Sequence of chain 7.E:
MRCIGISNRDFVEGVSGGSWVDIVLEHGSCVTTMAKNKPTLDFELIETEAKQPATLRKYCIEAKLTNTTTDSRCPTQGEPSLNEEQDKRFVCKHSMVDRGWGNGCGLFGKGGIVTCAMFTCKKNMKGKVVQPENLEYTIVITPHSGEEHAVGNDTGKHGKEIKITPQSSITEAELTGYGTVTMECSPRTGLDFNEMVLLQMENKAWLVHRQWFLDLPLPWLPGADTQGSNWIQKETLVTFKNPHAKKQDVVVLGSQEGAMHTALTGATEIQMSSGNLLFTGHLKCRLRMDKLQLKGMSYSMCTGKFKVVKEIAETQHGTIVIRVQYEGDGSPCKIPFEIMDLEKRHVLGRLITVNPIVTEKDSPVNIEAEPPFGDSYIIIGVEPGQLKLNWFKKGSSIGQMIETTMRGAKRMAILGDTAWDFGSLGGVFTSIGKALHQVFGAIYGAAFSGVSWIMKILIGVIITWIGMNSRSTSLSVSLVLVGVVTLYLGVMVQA

Sequence of chain 7.C:
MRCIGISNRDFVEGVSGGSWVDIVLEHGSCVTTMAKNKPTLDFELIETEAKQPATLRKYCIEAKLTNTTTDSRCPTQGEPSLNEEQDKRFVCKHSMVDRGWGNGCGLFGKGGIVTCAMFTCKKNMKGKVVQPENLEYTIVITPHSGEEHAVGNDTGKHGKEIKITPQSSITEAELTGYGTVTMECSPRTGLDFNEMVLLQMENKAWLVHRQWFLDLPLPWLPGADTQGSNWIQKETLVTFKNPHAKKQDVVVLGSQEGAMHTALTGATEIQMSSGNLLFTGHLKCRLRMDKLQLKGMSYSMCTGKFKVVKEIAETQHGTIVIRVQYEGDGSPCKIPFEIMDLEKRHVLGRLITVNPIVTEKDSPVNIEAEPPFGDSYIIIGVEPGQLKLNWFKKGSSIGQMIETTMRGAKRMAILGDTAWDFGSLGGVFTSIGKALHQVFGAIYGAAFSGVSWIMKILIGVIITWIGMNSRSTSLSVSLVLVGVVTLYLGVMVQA

Binding-site contacts:
Ligand atom O5 contacts residue GLY156 of chain 7.C at 3.9 Å.
Ligand atom O7 contacts residue TRP101 of chain 7.E at 3.4 Å (h-bond).
Ligand atom C5 contacts residue ASN153 of chain 7.C at 3.6 Å.
Ligand atom C8 contacts residue ALA150 of chain 7.C at 4.5 Å (hydrophobic).
Ligand atom C2 contacts residue ASN153 of chain 7.C at 2.6 Å.
Ligand atom C7 contacts residue TRP101 of chain 7.E at 4.3 Å (hydrophobic).
Ligand atom C6 contacts residue HIS149 of chain 7.C at 4.1 Å.
Ligand atom C7 contacts residue ASN153 of chain 7.C at 3.6 Å.
Ligand atom C5 contacts residue HIS158 of chain 7.C at 4.2 Å.
Ligand atom O5 contacts residue THR155 of chain 7.C at 3.8 Å.
Ligand atom C8 contacts residue ASN153 of chain 7.C at 3.9 Å.
Ligand atom O5 contacts residue HIS149 of chain 7.C at 3.8 Å.
Ligand atom N2 contacts residue ASN153 of chain 7.C at 3.2 Å (h-bond).
Ligand atom C5 contacts residue GLY156 of chain 7.C at 4.0 Å.
Ligand atom O5 contacts residue HIS158 of chain 7.C at 3.2 Å.
Ligand atom C6 contacts residue HIS158 of chain 7.C at 3.9 Å.
Ligand atom C4 contacts residue HIS149 of chain 7.C at 3.7 Å.
Ligand atom C1 contacts residue HIS158 of chain 7.C at 4.1 Å.
Ligand atom O7 contacts residue ASN153 of chain 7.C at 4.0 Å.
Ligand atom O7 contacts residue ASN103 of chain 7.E at 4.5 Å.
Ligand atom C2 contacts residue HIS149 of chain 7.C at 3.6 Å.
Ligand atom C6 contacts residue GLY156 of chain 7.C at 3.8 Å.
Ligand atom C1 contacts residue ASN153 of chain 7.C at 1.4 Å.
Ligand atom C5 contacts residue HIS149 of chain 7.C at 3.6 Å.
Ligand atom O5 contacts residue ASN153 of chain 7.C at 2.2 Å (h-bond).
Ligand atom O7 contacts residue GLY102 of chain 7.E at 3.0 Å (h-bond).
Ligand atom C7 contacts residue GLY102 of chain 7.E at 4.0 Å.
Ligand atom O6 contacts residue HIS149 of chain 7.C at 3.6 Å.
Ligand atom O3 contacts residue HIS149 of chain 7.C at 4.2 Å.
Ligand atom O6 contacts residue HIS158 of chain 7.C at 3.4 Å.
Ligand atom C3 contacts residue HIS149 of chain 7.C at 4.3 Å.
Ligand atom C8 contacts residue TRP101 of chain 7.E at 4.4 Å (hydrophobic).
Ligand atom C1 contacts residue THR155 of chain 7.C at 3.7 Å.
Ligand atom C1 contacts residue HIS149 of chain 7.C at 3.7 Å.
Ligand atom C3 contacts residue ASN153 of chain 7.C at 3.9 Å.
Ligand atom C4 contacts residue ASN153 of chain 7.C at 4.2 Å.
Ligand atom C8 contacts residue HIS149 of chain 7.C at 3.5 Å.

This small molecule binds to this protein.
Small molecule (SMILES): CC(=O)N[C@H]1[C@H](O[C@H]2[C@H](O)[C@@H](NC(C)=O)CO[C@@H]2CO)O[C@H](CO)[C@@H](O)[C@@H]1O